Binding-site contacts:
Ligand atom C2 contacts residue ASN801 of chain 1.A at 2.5 Å.
Ligand atom O7 contacts residue ASN801 of chain 1.A at 3.0 Å (h-bond).
Ligand atom C5 contacts residue SER803 of chain 1.A at 3.8 Å.
Ligand atom C5 contacts residue ASN801 of chain 1.A at 3.8 Å.
Ligand atom O5 contacts residue SER803 of chain 1.A at 3.7 Å.
Ligand atom C3 contacts residue ASN801 of chain 1.A at 3.9 Å.
Ligand atom C4 contacts residue ASN801 of chain 1.A at 4.3 Å.
Ligand atom C7 contacts residue ASN801 of chain 1.A at 3.2 Å.
Ligand atom O5 contacts residue ASN801 of chain 1.A at 2.4 Å (h-bond).
Ligand atom C8 contacts residue GLN804 of chain 1.A at 4.2 Å.
Ligand atom C1 contacts residue SER803 of chain 1.A at 3.5 Å.
Ligand atom C8 contacts residue ASN801 of chain 1.A at 4.4 Å.
Ligand atom C6 contacts residue GLN804 of chain 1.A at 4.4 Å.
Ligand atom C1 contacts residue ASN801 of chain 1.A at 1.5 Å.
Ligand atom N2 contacts residue ASN801 of chain 1.A at 3.0 Å (h-bond).

Sequence of chain 1.A:
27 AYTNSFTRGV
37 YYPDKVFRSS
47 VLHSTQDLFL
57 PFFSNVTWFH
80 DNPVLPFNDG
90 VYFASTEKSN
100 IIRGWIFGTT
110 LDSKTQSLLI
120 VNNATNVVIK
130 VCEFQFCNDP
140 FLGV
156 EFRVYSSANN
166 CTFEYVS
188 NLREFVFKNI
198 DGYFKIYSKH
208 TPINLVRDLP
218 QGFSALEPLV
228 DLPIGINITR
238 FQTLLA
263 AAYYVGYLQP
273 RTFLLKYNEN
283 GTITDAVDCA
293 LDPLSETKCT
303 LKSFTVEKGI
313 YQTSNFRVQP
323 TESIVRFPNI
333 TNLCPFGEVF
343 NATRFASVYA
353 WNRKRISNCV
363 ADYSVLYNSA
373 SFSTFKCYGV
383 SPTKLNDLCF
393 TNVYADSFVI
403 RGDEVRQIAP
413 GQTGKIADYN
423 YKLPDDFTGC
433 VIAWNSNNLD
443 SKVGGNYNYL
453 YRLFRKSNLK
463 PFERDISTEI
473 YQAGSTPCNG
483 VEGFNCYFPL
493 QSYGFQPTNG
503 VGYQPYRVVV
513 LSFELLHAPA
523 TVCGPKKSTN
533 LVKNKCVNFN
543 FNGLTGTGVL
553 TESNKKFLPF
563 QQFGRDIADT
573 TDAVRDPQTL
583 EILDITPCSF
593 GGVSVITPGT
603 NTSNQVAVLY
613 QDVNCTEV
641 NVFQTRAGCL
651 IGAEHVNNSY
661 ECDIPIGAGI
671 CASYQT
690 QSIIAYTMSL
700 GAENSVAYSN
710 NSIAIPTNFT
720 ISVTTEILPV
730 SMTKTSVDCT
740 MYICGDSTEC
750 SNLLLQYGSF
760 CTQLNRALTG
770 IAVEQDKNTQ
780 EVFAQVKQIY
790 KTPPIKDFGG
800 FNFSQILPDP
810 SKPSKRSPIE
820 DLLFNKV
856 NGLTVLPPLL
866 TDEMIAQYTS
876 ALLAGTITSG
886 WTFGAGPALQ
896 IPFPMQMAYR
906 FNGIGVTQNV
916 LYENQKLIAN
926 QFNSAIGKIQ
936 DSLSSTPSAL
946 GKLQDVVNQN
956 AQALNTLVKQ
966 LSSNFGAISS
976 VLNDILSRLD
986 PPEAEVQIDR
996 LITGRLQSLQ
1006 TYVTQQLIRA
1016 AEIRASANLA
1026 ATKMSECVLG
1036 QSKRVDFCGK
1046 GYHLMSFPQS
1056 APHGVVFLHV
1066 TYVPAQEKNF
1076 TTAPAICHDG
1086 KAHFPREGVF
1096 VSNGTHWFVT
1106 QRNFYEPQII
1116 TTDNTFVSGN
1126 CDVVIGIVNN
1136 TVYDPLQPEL

The protein below binds the small molecule below.
Small molecule (SMILES): CC(=O)N[C@H]1[C@H](O[C@H]2[C@H](O)[C@@H](NC(C)=O)CO[C@@H]2CO)O[C@H](CO)[C@@H](O)[C@@H]1O